Binding-site contacts:
Ligand atom O07 contacts residue LYS337 of chain 1.A at 2.7 Å (salt-bridge).
Ligand atom O06 contacts residue TRP322 of chain 1.A at 3.8 Å.
Ligand atom C03 contacts residue LYS337 of chain 1.A at 4.4 Å.
Ligand atom C18 contacts residue ASN548 of chain 1.A at 4.1 Å.
Ligand atom C21 contacts residue PHE374 of chain 1.A at 4.2 Å (hydrophobic).
Ligand atom O19 contacts residue ALA547 of chain 1.A at 3.7 Å.
Ligand atom N01 contacts residue GLU549 of chain 1.A at 3.9 Å.
Ligand atom C11 contacts residue ALA547 of chain 1.A at 3.8 Å (hydrophobic).
Ligand atom O08 contacts residue ALA547 of chain 1.A at 3.4 Å (h-bond).
Ligand atom C22 contacts residue VAL341 of chain 1.A at 4.2 Å (hydrophobic).
Ligand atom P05 contacts residue LYS337 of chain 1.A at 4.2 Å.
Ligand atom O06 contacts residue TYR323 of chain 1.A at 3.1 Å (h-bond).
Ligand atom C14 contacts residue ILE544 of chain 1.A at 3.5 Å (hydrophobic).
Ligand atom C09 contacts residue ALA547 of chain 1.A at 3.7 Å (hydrophobic).
Ligand atom O07 contacts residue TYR323 of chain 1.A at 3.1 Å (h-bond).
Ligand atom C10 contacts residue LYS337 of chain 1.A at 4.4 Å.
Ligand atom C25 contacts residue ILE382 of chain 1.A at 4.3 Å (hydrophobic).
Ligand atom C16 contacts residue ILE544 of chain 1.A at 4.3 Å (hydrophobic).
Ligand atom O27 contacts residue PHE374 of chain 1.A at 3.0 Å.
Ligand atom C26 contacts residue ILE382 of chain 1.A at 3.0 Å (hydrophobic).
Ligand atom O07 contacts residue PHE371 of chain 1.A at 4.0 Å.
Ligand atom C23 contacts residue VAL341 of chain 1.A at 3.6 Å (hydrophobic).
Ligand atom C14 contacts residue ALA547 of chain 1.A at 4.2 Å (hydrophobic).
Ligand atom C09 contacts residue PHE371 of chain 1.A at 4.1 Å (hydrophobic).
Ligand atom C13 contacts residue ALA547 of chain 1.A at 3.4 Å (hydrophobic).
Ligand atom C13 contacts residue ASN548 of chain 1.A at 3.7 Å.
Ligand atom O06 contacts residue PHE371 of chain 1.A at 4.0 Å.
Ligand atom C25 contacts residue VAL341 of chain 1.A at 3.0 Å (hydrophobic).
Ligand atom C15 contacts residue ILE544 of chain 1.A at 3.0 Å (hydrophobic).
Ligand atom P05 contacts residue PHE371 of chain 1.A at 4.4 Å.
Ligand atom O04 contacts residue LYS337 of chain 1.A at 4.5 Å.
Ligand atom O04 contacts residue TYR323 of chain 1.A at 4.0 Å.
Ligand atom C10 contacts residue ALA547 of chain 1.A at 4.4 Å (hydrophobic).
Ligand atom O12 contacts residue ALA547 of chain 1.A at 2.8 Å (h-bond).
Ligand atom C24 contacts residue VAL341 of chain 1.A at 4.0 Å (hydrophobic).
Ligand atom O19 contacts residue ASN548 of chain 1.A at 2.8 Å (h-bond).
Ligand atom O04 contacts residue ARG677 of chain 1.A at 4.4 Å.
Ligand atom O12 contacts residue ASN548 of chain 1.A at 4.1 Å.
Ligand atom C26 contacts residue VAL341 of chain 1.A at 3.8 Å (hydrophobic).
Ligand atom P05 contacts residue TYR323 of chain 1.A at 3.5 Å.

A protein and the small-molecule ligand that binds it are described below.
Small molecule (SMILES): CCCCCC(=O)OC[C@@H](COP(=O)(O)OCCN)OC(=O)CCCCC

Sequence of chain 1.A:
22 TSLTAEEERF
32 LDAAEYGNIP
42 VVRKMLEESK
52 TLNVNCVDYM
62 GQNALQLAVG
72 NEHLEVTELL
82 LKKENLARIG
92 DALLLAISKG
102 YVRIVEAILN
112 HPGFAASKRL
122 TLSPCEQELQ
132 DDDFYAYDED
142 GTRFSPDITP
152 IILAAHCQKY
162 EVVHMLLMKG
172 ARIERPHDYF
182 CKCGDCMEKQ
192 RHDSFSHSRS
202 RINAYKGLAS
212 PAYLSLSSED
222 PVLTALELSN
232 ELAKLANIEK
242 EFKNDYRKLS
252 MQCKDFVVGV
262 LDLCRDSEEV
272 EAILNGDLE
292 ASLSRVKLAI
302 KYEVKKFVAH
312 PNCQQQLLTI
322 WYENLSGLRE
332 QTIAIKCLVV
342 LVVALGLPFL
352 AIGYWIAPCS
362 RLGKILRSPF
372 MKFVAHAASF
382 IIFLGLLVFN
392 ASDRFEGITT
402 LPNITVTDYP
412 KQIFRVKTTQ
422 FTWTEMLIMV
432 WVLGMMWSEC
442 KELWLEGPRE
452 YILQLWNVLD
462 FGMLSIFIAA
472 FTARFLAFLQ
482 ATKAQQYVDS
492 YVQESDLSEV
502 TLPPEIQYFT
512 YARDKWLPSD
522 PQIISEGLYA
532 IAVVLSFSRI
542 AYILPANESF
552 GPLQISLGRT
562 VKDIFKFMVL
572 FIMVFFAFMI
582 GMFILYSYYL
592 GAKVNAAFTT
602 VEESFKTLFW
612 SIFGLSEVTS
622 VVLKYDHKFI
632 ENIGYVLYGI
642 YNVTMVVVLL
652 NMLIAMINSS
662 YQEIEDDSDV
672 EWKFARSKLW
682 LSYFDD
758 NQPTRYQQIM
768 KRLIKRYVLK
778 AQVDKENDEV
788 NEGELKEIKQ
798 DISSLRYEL